Sequence of chain 55.C:
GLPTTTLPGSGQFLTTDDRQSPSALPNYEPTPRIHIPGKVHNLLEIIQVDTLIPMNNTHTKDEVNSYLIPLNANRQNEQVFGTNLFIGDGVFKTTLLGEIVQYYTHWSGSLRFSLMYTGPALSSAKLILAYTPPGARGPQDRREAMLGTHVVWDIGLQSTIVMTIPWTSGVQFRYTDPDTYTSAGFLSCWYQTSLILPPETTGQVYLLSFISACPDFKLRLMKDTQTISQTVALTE

Sequence of chain 55.A:
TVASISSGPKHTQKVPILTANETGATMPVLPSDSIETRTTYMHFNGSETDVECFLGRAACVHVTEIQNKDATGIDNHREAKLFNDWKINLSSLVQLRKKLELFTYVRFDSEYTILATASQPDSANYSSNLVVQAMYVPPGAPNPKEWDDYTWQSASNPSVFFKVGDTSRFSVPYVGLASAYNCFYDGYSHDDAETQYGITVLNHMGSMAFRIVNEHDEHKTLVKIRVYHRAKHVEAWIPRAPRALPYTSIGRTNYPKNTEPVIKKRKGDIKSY

Binding-site contacts:
Ligand atom C6C contacts residue VAL191 of chain 55.A at 3.5 Å (hydrophobic).
Ligand atom N2 contacts residue PRO174 of chain 55.A at 3.9 Å.
Ligand atom O1 contacts residue ALA24 of chain 55.C at 3.6 Å.
Ligand atom C4A contacts residue ILE215 of chain 55.A at 3.9 Å (hydrophobic).
Ligand atom C2C contacts residue VAL188 of chain 55.A at 3.4 Å (hydrophobic).
Ligand atom C5 contacts residue TYR152 of chain 55.A at 3.8 Å (hydrophobic).
Ligand atom C6B contacts residue TYR197 of chain 55.A at 3.5 Å (hydrophobic).
Ligand atom C4 contacts residue PHE186 of chain 55.A at 3.5 Å (hydrophobic).
Ligand atom N3A contacts residue ASN219 of chain 55.A at 3.8 Å.
Ligand atom C4 contacts residue MET224 of chain 55.A at 4.0 Å (hydrophobic).
Ligand atom C1B contacts residue MET221 of chain 55.A at 3.7 Å (hydrophobic).
Ligand atom C4A contacts residue ASN219 of chain 55.A at 3.9 Å.
Ligand atom C3 contacts residue PHE186 of chain 55.A at 3.8 Å (hydrophobic).
Ligand atom C31 contacts residue SER175 of chain 55.A at 3.6 Å.
Ligand atom C5C contacts residue ILE104 of chain 55.A at 4.0 Å (hydrophobic).
Ligand atom C4A contacts residue ASN198 of chain 55.A at 4.0 Å.
Ligand atom C1C contacts residue MET224 of chain 55.A at 3.4 Å (hydrophobic).
Ligand atom C4 contacts residue TYR152 of chain 55.A at 3.9 Å (hydrophobic).
Ligand atom O1 contacts residue VAL188 of chain 55.A at 3.8 Å.
Ligand atom C3C contacts residue VAL188 of chain 55.A at 3.2 Å (hydrophobic).
Ligand atom C5B contacts residue TYR197 of chain 55.A at 3.7 Å (hydrophobic).
Ligand atom C31 contacts residue VAL176 of chain 55.A at 3.3 Å (hydrophobic).
Ligand atom C7C contacts residue TYR128 of chain 55.A at 3.7 Å (hydrophobic).
Ligand atom CM2 contacts residue LEU116 of chain 55.A at 3.6 Å (hydrophobic).
Ligand atom C5 contacts residue MET224 of chain 55.A at 4.0 Å (hydrophobic).
Ligand atom N2 contacts residue PHE186 of chain 55.A at 3.9 Å.
Ligand atom C2C contacts residue TYR152 of chain 55.A at 4.0 Å (hydrophobic).
Ligand atom C31 contacts residue PRO174 of chain 55.A at 3.4 Å (hydrophobic).
Ligand atom C31 contacts residue ALA150 of chain 55.A at 3.8 Å (hydrophobic).
Ligand atom C5A contacts residue CYS199 of chain 55.A at 3.9 Å (hydrophobic).
Ligand atom C3 contacts residue PRO174 of chain 55.A at 3.8 Å (hydrophobic).
Ligand atom C5 contacts residue PHE186 of chain 55.A at 3.7 Å (hydrophobic).
Ligand atom C5C contacts residue TYR128 of chain 55.A at 3.6 Å (hydrophobic).
Ligand atom N2 contacts residue ALA24 of chain 55.C at 3.3 Å.
Ligand atom O1 contacts residue PHE186 of chain 55.A at 3.7 Å.
Ligand atom C2B contacts residue MET221 of chain 55.A at 3.6 Å (hydrophobic).
Ligand atom C4C contacts residue VAL188 of chain 55.A at 3.9 Å (hydrophobic).
Ligand atom O1B contacts residue MET221 of chain 55.A at 3.7 Å.
Ligand atom O1 contacts residue TYR152 of chain 55.A at 4.0 Å.
Ligand atom C5B contacts residue LEU106 of chain 55.A at 4.0 Å (hydrophobic).

This small molecule binds to this protein.
Small molecule (SMILES): CC[C@H]1COC(c2ccc(OCCCCCCCc3cc(C)no3)cc2)=N1